A protein and the small-molecule ligand that binds it are described below.
Small molecule (SMILES): CC(=O)N[C@H]1[C@H](O[C@H]2[C@H](O)[C@@H](NC(C)=O)CO[C@@H]2CO)O[C@H](CO)[C@@H](O)[C@@H]1O

Sequence of chain 1.C:
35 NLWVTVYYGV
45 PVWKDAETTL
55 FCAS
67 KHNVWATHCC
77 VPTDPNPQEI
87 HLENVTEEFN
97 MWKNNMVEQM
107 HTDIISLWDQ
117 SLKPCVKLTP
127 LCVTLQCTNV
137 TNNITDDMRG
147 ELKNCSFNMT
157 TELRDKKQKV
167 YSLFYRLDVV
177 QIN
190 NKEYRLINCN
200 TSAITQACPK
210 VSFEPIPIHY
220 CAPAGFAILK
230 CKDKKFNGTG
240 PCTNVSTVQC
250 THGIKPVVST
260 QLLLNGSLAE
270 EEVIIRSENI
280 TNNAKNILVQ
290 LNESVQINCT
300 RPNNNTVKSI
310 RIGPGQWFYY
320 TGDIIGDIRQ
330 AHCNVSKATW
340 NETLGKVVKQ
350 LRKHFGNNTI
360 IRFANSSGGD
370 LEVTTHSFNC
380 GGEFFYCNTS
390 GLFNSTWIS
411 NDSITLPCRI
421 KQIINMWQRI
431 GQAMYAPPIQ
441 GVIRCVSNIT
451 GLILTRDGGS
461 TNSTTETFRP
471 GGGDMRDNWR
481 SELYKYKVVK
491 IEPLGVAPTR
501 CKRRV

Binding-site contacts:
Ligand atom C8 contacts residue THR242 of chain 1.C at 3.3 Å.
Ligand atom C2 contacts residue HIS87 of chain 1.C at 4.0 Å.
Ligand atom N2 contacts residue ASN243 of chain 1.C at 2.8 Å (h-bond).
Ligand atom C3 contacts residue HIS87 of chain 1.C at 4.2 Å.
Ligand atom C8 contacts residue HIS87 of chain 1.C at 3.7 Å.
Ligand atom C7 contacts residue HIS87 of chain 1.C at 3.8 Å.
Ligand atom C1 contacts residue HIS87 of chain 1.C at 4.2 Å.
Ligand atom C7 contacts residue ASN243 of chain 1.C at 3.2 Å.
Ligand atom C4 contacts residue ASN243 of chain 1.C at 4.4 Å.
Ligand atom C3 contacts residue ASN243 of chain 1.C at 3.9 Å.
Ligand atom C1 contacts residue ASN243 of chain 1.C at 1.5 Å.
Ligand atom C8 contacts residue ASN243 of chain 1.C at 4.2 Å.
Ligand atom O7 contacts residue ASN243 of chain 1.C at 3.4 Å (h-bond).
Ligand atom O5 contacts residue ASN243 of chain 1.C at 2.5 Å (h-bond).
Ligand atom C7 contacts residue THR242 of chain 1.C at 4.3 Å.
Ligand atom C2 contacts residue ASN243 of chain 1.C at 2.5 Å.
Ligand atom N2 contacts residue HIS87 of chain 1.C at 3.0 Å (h-bond).
Ligand atom C5 contacts residue ASN243 of chain 1.C at 3.8 Å.